A small-molecule ligand and the protein it binds are described below.
Small molecule (SMILES): CC(=O)N[C@H]1[C@H](O[C@H]2[C@H](O)[C@@H](NC(C)=O)CO[C@@H]2CO)O[C@H](CO)[C@@H](O)[C@@H]1O

Binding-site contacts:
Ligand atom O7 contacts residue ASN12 of chain 38.A at 4.2 Å.
Ligand atom C1 contacts residue ASN12 of chain 38.A at 2.1 Å.
Ligand atom N2 contacts residue ASN12 of chain 38.A at 4.0 Å.
Ligand atom C5 contacts residue ASN12 of chain 38.A at 3.9 Å.
Ligand atom C7 contacts residue ASN12 of chain 38.A at 4.3 Å.
Ligand atom C2 contacts residue ASN12 of chain 38.A at 3.5 Å.
Ligand atom O5 contacts residue ASN12 of chain 38.A at 2.5 Å (h-bond).

Sequence of chain 38.A:
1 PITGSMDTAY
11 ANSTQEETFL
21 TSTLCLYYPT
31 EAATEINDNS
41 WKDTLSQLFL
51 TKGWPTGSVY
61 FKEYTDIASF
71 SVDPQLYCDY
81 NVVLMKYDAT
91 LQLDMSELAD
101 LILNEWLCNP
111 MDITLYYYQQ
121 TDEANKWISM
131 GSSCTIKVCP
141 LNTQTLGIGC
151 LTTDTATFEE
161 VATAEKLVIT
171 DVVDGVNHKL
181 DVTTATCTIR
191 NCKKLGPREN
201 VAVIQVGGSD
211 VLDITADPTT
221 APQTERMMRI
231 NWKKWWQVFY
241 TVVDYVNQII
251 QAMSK